Binding-site contacts:
Ligand atom O2G contacts residue ASN20 of chain 1.A at 3.7 Å.
Ligand atom C6 contacts residue ILE80 of chain 1.A at 3.9 Å (hydrophobic).
Ligand atom PG contacts residue GLY19 of chain 1.A at 3.9 Å.
Ligand atom O1A contacts residue LYS35 of chain 1.A at 3.7 Å.
Ligand atom O3G contacts residue GLY19 of chain 1.A at 2.9 Å (h-bond).
Ligand atom C5' contacts residue LYS17 of chain 1.A at 3.6 Å.
Ligand atom C6 contacts residue VAL33 of chain 1.A at 3.8 Å (hydrophobic).
Ligand atom N1 contacts residue ILE80 of chain 1.A at 3.0 Å (h-bond).
Ligand atom N6 contacts residue MET77 of chain 1.A at 3.5 Å.
Ligand atom N1 contacts residue LYS79 of chain 1.A at 3.6 Å.
Ligand atom C1' contacts residue ILE15 of chain 1.A at 3.8 Å (hydrophobic).
Ligand atom N6 contacts residue ILE80 of chain 1.A at 3.6 Å.
Ligand atom O1B contacts residue MG1 of chain 1.D at 2.0 Å.
Ligand atom O1A contacts residue ASP134 of chain 1.A at 2.9 Å (salt-bridge).
Ligand atom C4' contacts residue LYS17 of chain 1.A at 3.9 Å.
Ligand atom O3A contacts residue MG1 of chain 1.D at 3.7 Å.
Ligand atom N3B contacts residue GLY18 of chain 1.A at 3.7 Å.
Ligand atom C4' contacts residue GLY16 of chain 1.A at 3.8 Å.
Ligand atom C8 contacts residue ILE133 of chain 1.A at 3.5 Å (hydrophobic).
Ligand atom O1A contacts residue MG1 of chain 1.D at 2.4 Å.
Ligand atom N6 contacts residue VAL33 of chain 1.A at 3.6 Å.
Ligand atom O2A contacts residue ALA21 of chain 1.A at 3.8 Å.
Ligand atom O2A contacts residue LYS35 of chain 1.A at 3.6 Å.
Ligand atom C5 contacts residue ILE133 of chain 1.A at 3.7 Å (hydrophobic).
Ligand atom N6 contacts residue ASP78 of chain 1.A at 2.8 Å (salt-bridge).
Ligand atom O5' contacts residue VAL23 of chain 1.A at 3.7 Å.
Ligand atom O4' contacts residue GLY16 of chain 1.A at 3.9 Å.
Ligand atom C8 contacts residue VAL23 of chain 1.A at 3.7 Å (hydrophobic).
Ligand atom C2 contacts residue ILE80 of chain 1.A at 3.6 Å (hydrophobic).
Ligand atom C5' contacts residue GLY16 of chain 1.A at 3.9 Å.
Ligand atom N7 contacts residue ILE133 of chain 1.A at 3.2 Å.
Ligand atom O3G contacts residue GLY18 of chain 1.A at 3.8 Å.
Ligand atom N1 contacts residue ASP78 of chain 1.A at 3.8 Å.
Ligand atom N3 contacts residue ILE15 of chain 1.A at 3.9 Å.
Ligand atom O2A contacts residue GLY18 of chain 1.A at 3.8 Å.
Ligand atom O4' contacts residue VAL23 of chain 1.A at 3.5 Å.
Ligand atom PA contacts residue MG1 of chain 1.D at 3.5 Å.
Ligand atom PB contacts residue MG1 of chain 1.D at 3.3 Å.
Ligand atom O3A contacts residue GLY18 of chain 1.A at 3.4 Å.
Ligand atom C6 contacts residue ASP78 of chain 1.A at 3.8 Å.

Sequence of chain 1.A:
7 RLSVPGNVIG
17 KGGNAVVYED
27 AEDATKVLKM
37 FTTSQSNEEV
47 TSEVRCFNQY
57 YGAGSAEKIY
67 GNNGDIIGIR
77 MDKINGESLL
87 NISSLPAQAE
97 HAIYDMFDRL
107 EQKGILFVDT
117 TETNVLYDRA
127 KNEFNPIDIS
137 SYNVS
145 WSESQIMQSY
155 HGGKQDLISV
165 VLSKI

The protein below binds the small molecule below.
Small molecule (SMILES): Nc1ncnc2c1ncn2[C@@H]1O[C@H](CO[P](=O)(O)O[P](=O)(O)NP(=O)(O)O)[C@@H](O)[C@H]1O